Sequence of chain 1.A:
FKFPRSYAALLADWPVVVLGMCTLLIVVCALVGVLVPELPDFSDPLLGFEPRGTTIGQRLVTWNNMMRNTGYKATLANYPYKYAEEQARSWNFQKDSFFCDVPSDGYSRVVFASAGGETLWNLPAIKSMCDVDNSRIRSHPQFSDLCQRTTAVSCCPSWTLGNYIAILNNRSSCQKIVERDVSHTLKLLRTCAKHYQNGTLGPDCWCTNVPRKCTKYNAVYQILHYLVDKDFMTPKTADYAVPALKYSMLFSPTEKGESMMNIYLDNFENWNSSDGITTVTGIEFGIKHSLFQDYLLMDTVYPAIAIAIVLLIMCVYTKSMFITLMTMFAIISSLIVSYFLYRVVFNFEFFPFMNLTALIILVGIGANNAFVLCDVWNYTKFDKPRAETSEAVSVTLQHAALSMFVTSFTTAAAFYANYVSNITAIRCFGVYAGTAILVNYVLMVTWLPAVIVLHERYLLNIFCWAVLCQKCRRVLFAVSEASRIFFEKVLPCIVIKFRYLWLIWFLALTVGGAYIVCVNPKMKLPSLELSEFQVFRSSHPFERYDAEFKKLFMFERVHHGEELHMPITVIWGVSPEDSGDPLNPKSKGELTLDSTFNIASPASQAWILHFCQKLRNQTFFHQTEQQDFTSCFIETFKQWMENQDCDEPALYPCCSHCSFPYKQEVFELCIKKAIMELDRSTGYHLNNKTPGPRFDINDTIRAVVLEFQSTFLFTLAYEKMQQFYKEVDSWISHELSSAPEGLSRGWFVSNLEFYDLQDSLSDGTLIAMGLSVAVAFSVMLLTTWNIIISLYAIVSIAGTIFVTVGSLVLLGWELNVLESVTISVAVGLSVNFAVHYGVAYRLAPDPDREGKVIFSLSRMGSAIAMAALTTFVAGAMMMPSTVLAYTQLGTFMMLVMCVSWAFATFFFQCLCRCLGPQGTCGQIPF

Binding-site contacts:
Ligand atom O6 contacts residue GLY310 of chain 1.A at 3.9 Å.
Ligand atom N2 contacts residue ASN306 of chain 1.A at 3.1 Å (h-bond).
Ligand atom C4 contacts residue ASP309 of chain 1.A at 4.3 Å.
Ligand atom C2 contacts residue SER308 of chain 1.A at 3.8 Å.
Ligand atom O3 contacts residue SER308 of chain 1.A at 4.1 Å.
Ligand atom C4 contacts residue SER308 of chain 1.A at 3.8 Å.
Ligand atom C1 contacts residue ASN306 of chain 1.A at 1.4 Å.
Ligand atom O4 contacts residue ASP309 of chain 1.A at 4.3 Å.
Ligand atom C4 contacts residue ASN306 of chain 1.A at 4.2 Å.
Ligand atom O7 contacts residue ASN306 of chain 1.A at 3.9 Å.
Ligand atom C7 contacts residue ASN306 of chain 1.A at 3.7 Å.
Ligand atom C6 contacts residue SER308 of chain 1.A at 3.8 Å.
Ligand atom C2 contacts residue ASN306 of chain 1.A at 2.5 Å.
Ligand atom O5 contacts residue ASN306 of chain 1.A at 2.3 Å (h-bond).
Ligand atom C6 contacts residue GLY310 of chain 1.A at 4.0 Å.
Ligand atom C5 contacts residue ASN306 of chain 1.A at 3.7 Å.
Ligand atom C3 contacts residue SER308 of chain 1.A at 4.1 Å.
Ligand atom C5 contacts residue SER308 of chain 1.A at 4.2 Å.
Ligand atom C3 contacts residue ASN306 of chain 1.A at 3.8 Å.
Ligand atom O5 contacts residue SER308 of chain 1.A at 3.7 Å.

A small-molecule ligand and the protein it binds are described below.
Small molecule (SMILES): CC(=O)N[C@@H]1[C@@H](O)[C@H](O)[C@@H](CO)O[C@H]1O